Binding-site contacts:
Ligand atom CE contacts residue GLU12 of chain 1.A at 4.0 Å.
Ligand atom O contacts residue ARG78 of chain 1.A at 2.8 Å (salt-bridge).
Ligand atom CG contacts residue PHE162 of chain 1.A at 3.5 Å (hydrophobic).
Ligand atom OXT contacts residue ARG78 of chain 1.A at 2.5 Å (salt-bridge).
Ligand atom NZ contacts residue TRP53 of chain 1.A at 3.9 Å.
Ligand atom N contacts residue ASP163 of chain 1.A at 2.8 Å (salt-bridge).
Ligand atom N contacts residue SER125 of chain 1.A at 3.2 Å (h-bond).
Ligand atom CE contacts residue TRP53 of chain 1.A at 3.7 Å (hydrophobic).
Ligand atom C contacts residue TRP53 of chain 1.A at 3.4 Å (hydrophobic).
Ligand atom CG contacts residue VAL124 of chain 1.A at 3.9 Å (hydrophobic).
Ligand atom OXT contacts residue TRP53 of chain 1.A at 3.1 Å.
Ligand atom C contacts residue THR73 of chain 1.A at 4.0 Å.
Ligand atom C contacts residue SER125 of chain 1.A at 3.1 Å.
Ligand atom CE contacts residue GLU145 of chain 1.A at 3.5 Å.
Ligand atom CA contacts residue VAL124 of chain 1.A at 4.0 Å (hydrophobic).
Ligand atom CA contacts residue ASP163 of chain 1.A at 3.8 Å.
Ligand atom N contacts residue THR73 of chain 1.A at 3.3 Å (h-bond).
Ligand atom NZ contacts residue LYS121 of chain 1.A at 3.8 Å.
Ligand atom N contacts residue TYR15 of chain 1.A at 4.1 Å.
Ligand atom NZ contacts residue GLU12 of chain 1.A at 2.5 Å (salt-bridge).
Ligand atom CA contacts residue SER125 of chain 1.A at 3.2 Å.
Ligand atom C contacts residue ARG78 of chain 1.A at 3.4 Å.
Ligand atom CB contacts residue TRP53 of chain 1.A at 3.5 Å (hydrophobic).
Ligand atom O contacts residue SER125 of chain 1.A at 2.5 Å (h-bond).
Ligand atom OXT contacts residue MSE72 of chain 1.A at 3.7 Å.
Ligand atom OXT contacts residue SER125 of chain 1.A at 3.8 Å.
Ligand atom CA contacts residue GLY71 of chain 1.A at 3.8 Å.
Ligand atom CB contacts residue TYR15 of chain 1.A at 3.9 Å (hydrophobic).
Ligand atom CD contacts residue VAL124 of chain 1.A at 3.5 Å (hydrophobic).
Ligand atom O contacts residue VAL124 of chain 1.A at 3.4 Å.
Ligand atom O contacts residue TRP53 of chain 1.A at 3.4 Å.
Ligand atom NZ contacts residue GLU145 of chain 1.A at 3.1 Å (salt-bridge).
Ligand atom N contacts residue GLY71 of chain 1.A at 3.2 Å (h-bond).
Ligand atom CD contacts residue TRP53 of chain 1.A at 3.7 Å (hydrophobic).
Ligand atom CA contacts residue TRP53 of chain 1.A at 4.1 Å (hydrophobic).
Ligand atom CD contacts residue PHE162 of chain 1.A at 3.9 Å (hydrophobic).
Ligand atom CB contacts residue GLY71 of chain 1.A at 3.3 Å.
Ligand atom CG contacts residue TYR15 of chain 1.A at 3.6 Å (hydrophobic).
Ligand atom OXT contacts residue THR73 of chain 1.A at 3.0 Å (h-bond).
Ligand atom CE contacts residue TYR15 of chain 1.A at 3.9 Å (hydrophobic).

The protein below binds the small molecule below.
Small molecule (SMILES): N[C@@H](CCCC[NH3+])C(=O)O

Sequence of chain 1.A:
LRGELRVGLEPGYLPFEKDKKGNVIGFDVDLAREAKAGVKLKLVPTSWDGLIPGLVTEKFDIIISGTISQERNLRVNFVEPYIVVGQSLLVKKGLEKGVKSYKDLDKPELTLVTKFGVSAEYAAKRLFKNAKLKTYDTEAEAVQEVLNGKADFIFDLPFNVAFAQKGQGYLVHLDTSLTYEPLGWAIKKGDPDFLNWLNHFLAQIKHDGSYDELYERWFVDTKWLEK